Sequence of chain 12.A:
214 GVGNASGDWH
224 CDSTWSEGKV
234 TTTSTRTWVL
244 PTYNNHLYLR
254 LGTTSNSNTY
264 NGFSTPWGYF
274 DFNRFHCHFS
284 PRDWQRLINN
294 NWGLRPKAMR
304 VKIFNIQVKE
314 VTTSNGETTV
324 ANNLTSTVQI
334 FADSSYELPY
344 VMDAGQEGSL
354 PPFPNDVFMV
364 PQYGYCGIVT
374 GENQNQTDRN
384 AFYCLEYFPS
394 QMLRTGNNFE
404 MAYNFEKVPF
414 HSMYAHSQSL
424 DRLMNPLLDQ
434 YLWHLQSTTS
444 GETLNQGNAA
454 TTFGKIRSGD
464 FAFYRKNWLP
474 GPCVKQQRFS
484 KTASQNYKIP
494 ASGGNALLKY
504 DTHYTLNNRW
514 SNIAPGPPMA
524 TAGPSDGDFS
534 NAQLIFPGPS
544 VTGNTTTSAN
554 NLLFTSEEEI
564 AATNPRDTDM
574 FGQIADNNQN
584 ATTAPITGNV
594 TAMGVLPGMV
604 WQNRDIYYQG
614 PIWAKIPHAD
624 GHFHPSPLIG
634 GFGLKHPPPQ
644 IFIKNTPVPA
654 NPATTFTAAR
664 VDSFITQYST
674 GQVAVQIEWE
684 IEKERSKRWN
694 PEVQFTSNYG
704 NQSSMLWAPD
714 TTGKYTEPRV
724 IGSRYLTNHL

The protein below binds the small molecule below.
Small molecule (SMILES): Nc1ncnc2c1ncn2[C@H]1C[C@H](O)[C@@H](COP(=O)(O)O)O1

Sequence of chain 37.A:
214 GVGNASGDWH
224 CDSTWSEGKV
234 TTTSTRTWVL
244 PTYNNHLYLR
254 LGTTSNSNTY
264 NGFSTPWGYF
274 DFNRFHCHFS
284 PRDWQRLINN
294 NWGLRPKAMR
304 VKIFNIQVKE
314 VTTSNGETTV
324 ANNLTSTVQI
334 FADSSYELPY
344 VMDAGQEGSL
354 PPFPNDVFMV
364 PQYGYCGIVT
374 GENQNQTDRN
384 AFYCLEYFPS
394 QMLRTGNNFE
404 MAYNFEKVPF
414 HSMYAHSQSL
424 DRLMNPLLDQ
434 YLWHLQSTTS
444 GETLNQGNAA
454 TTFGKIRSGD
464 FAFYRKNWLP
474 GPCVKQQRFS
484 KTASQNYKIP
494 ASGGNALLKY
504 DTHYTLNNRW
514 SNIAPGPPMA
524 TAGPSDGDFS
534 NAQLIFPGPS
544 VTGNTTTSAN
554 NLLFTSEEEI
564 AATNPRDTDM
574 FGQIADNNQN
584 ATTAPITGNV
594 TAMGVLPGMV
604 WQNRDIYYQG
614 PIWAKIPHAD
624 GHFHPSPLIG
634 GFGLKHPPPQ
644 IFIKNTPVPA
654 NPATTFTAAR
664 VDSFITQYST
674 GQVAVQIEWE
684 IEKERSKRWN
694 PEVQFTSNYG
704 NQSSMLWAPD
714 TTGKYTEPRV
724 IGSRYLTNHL

Binding-site contacts:
Ligand atom N1 contacts residue VAL411 of chain 12.A at 4.3 Å.
Ligand atom C3' contacts residue HIS627 of chain 12.A at 4.3 Å.
Ligand atom C5 contacts residue SER629 of chain 12.A at 3.5 Å.
Ligand atom O3' contacts residue PRO628 of chain 12.A at 4.1 Å.
Ligand atom C4 contacts residue PRO412 of chain 12.A at 4.1 Å (hydrophobic).
Ligand atom C6 contacts residue GLY636 of chain 12.A at 3.6 Å.
Ligand atom C1' contacts residue PRO628 of chain 12.A at 3.9 Å (hydrophobic).
Ligand atom P contacts residue HIS625 of chain 37.A at 3.9 Å.
Ligand atom C5 contacts residue PRO628 of chain 12.A at 2.7 Å (hydrophobic).
Ligand atom N7 contacts residue SER629 of chain 12.A at 3.1 Å (h-bond).
Ligand atom N7 contacts residue ASN606 of chain 12.A at 4.2 Å.
Ligand atom N9 contacts residue PRO628 of chain 12.A at 3.7 Å.
Ligand atom C6 contacts residue SER629 of chain 12.A at 3.5 Å.
Ligand atom N1 contacts residue GLY636 of chain 12.A at 2.9 Å (h-bond).
Ligand atom N7 contacts residue HIS627 of chain 12.A at 4.1 Å.
Ligand atom N6 contacts residue GLY636 of chain 12.A at 3.2 Å (h-bond).
Ligand atom N6 contacts residue GLY634 of chain 12.A at 3.8 Å.
Ligand atom N6 contacts residue PHE635 of chain 12.A at 3.7 Å.
Ligand atom C2' contacts residue PRO628 of chain 12.A at 3.6 Å (hydrophobic).
Ligand atom N9 contacts residue PRO412 of chain 12.A at 4.2 Å.
Ligand atom C8 contacts residue HIS627 of chain 12.A at 3.5 Å.
Ligand atom C5 contacts residue PRO412 of chain 12.A at 4.2 Å (hydrophobic).
Ligand atom C6 contacts residue PRO628 of chain 12.A at 2.8 Å (hydrophobic).
Ligand atom C8 contacts residue SER629 of chain 12.A at 4.2 Å.
Ligand atom C2 contacts residue PRO628 of chain 12.A at 3.5 Å (hydrophobic).
Ligand atom N7 contacts residue PRO628 of chain 12.A at 3.3 Å (h-bond).
Ligand atom O2P contacts residue ASP623 of chain 37.A at 3.2 Å (salt-bridge).
Ligand atom N1 contacts residue PRO628 of chain 12.A at 3.2 Å (h-bond).
Ligand atom N3 contacts residue PRO628 of chain 12.A at 3.5 Å (h-bond).
Ligand atom C2' contacts residue HIS627 of chain 12.A at 3.2 Å.
Ligand atom N7 contacts residue PRO412 of chain 12.A at 4.3 Å.
Ligand atom C2 contacts residue GLY636 of chain 12.A at 3.2 Å.
Ligand atom O1P contacts residue HIS625 of chain 37.A at 2.8 Å (h-bond).
Ligand atom C6 contacts residue PRO412 of chain 12.A at 4.3 Å (hydrophobic).
Ligand atom N6 contacts residue SER629 of chain 12.A at 3.0 Å (h-bond).
Ligand atom C1' contacts residue HIS627 of chain 12.A at 4.3 Å.
Ligand atom C8 contacts residue PRO628 of chain 12.A at 3.8 Å (hydrophobic).
Ligand atom N6 contacts residue PRO628 of chain 12.A at 3.4 Å (h-bond).
Ligand atom C8 contacts residue PRO412 of chain 12.A at 4.3 Å (hydrophobic).
Ligand atom C4 contacts residue PRO628 of chain 12.A at 3.0 Å (hydrophobic).